Sequence of chain 1.A:
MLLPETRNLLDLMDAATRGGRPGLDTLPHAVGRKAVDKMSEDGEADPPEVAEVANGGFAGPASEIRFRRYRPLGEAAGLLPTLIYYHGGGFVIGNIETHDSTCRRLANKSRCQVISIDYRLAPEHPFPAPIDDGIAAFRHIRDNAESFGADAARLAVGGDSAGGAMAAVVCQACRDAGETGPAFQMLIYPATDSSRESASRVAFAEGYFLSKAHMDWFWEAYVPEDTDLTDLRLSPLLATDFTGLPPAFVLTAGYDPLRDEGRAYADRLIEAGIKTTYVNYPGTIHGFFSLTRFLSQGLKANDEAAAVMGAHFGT

Binding-site contacts:
Ligand atom C5 contacts residue HIS300 of chain 1.A at 3.2 Å.
Ligand atom C12 contacts residue PHE232 of chain 1.A at 4.3 Å (hydrophobic).
Ligand atom P1 contacts residue ALA176 of chain 1.A at 3.6 Å.
Ligand atom C7 contacts residue LEU224 of chain 1.A at 4.4 Å (hydrophobic).
Ligand atom P1 contacts residue GLY104 of chain 1.A at 3.8 Å.
Ligand atom O3 contacts residue GLY104 of chain 1.A at 2.5 Å (h-bond).
Ligand atom C6 contacts residue GLY104 of chain 1.A at 4.5 Å.
Ligand atom C5 contacts residue SER175 of chain 1.A at 2.5 Å.
Ligand atom C6 contacts residue GLY103 of chain 1.A at 3.9 Å.
Ligand atom C1 contacts residue PHE232 of chain 1.A at 4.3 Å (hydrophobic).
Ligand atom C5 contacts residue GLY103 of chain 1.A at 4.4 Å.
Ligand atom C11 contacts residue ALA176 of chain 1.A at 3.7 Å (hydrophobic).
Ligand atom O4 contacts residue GLY104 of chain 1.A at 4.3 Å.
Ligand atom O4 contacts residue ALA176 of chain 1.A at 4.0 Å.
Ligand atom C11 contacts residue SER175 of chain 1.A at 3.4 Å.
Ligand atom C9 contacts residue PHE223 of chain 1.A at 3.6 Å (hydrophobic).
Ligand atom C8 contacts residue ILE107 of chain 1.A at 4.4 Å (hydrophobic).
Ligand atom P1 contacts residue SER175 of chain 1.A at 1.4 Å.
Ligand atom O4 contacts residue SER175 of chain 1.A at 2.5 Å (h-bond).
Ligand atom P1 contacts residue GLY103 of chain 1.A at 3.8 Å.
Ligand atom C10 contacts residue HIS228 of chain 1.A at 4.4 Å.
Ligand atom P1 contacts residue HIS300 of chain 1.A at 3.9 Å.
Ligand atom O3 contacts residue GLY102 of chain 1.A at 3.8 Å.
Ligand atom O3 contacts residue SER175 of chain 1.A at 2.3 Å (h-bond).
Ligand atom C6 contacts residue SER175 of chain 1.A at 3.7 Å.
Ligand atom C11 contacts residue GLY104 of chain 1.A at 3.9 Å.
Ligand atom O4 contacts residue HIS300 of chain 1.A at 4.0 Å.
Ligand atom O3 contacts residue GLY103 of chain 1.A at 2.6 Å (h-bond).
Ligand atom C8 contacts residue PHE232 of chain 1.A at 4.3 Å (hydrophobic).
Ligand atom O3 contacts residue ALA176 of chain 1.A at 3.8 Å.
Ligand atom C10 contacts residue PHE223 of chain 1.A at 4.3 Å (hydrophobic).
Ligand atom C12 contacts residue GLY104 of chain 1.A at 4.0 Å.

This protein binds this small molecule.
Small molecule (SMILES): CCCCCC[P](=O)(O)OCCCC